Binding-site contacts:
Ligand atom O5 contacts residue ASN375 of chain 1.C at 2.4 Å (h-bond).
Ligand atom C4 contacts residue ASN375 of chain 1.C at 4.2 Å.
Ligand atom C5 contacts residue ASN375 of chain 1.C at 3.7 Å.
Ligand atom C1 contacts residue ASN375 of chain 1.C at 1.4 Å.
Ligand atom C2 contacts residue ASN375 of chain 1.C at 2.4 Å.
Ligand atom C7 contacts residue GLU376 of chain 1.C at 3.5 Å.
Ligand atom C1 contacts residue GLU376 of chain 1.C at 4.4 Å.
Ligand atom N2 contacts residue GLU376 of chain 1.C at 3.0 Å (salt-bridge).
Ligand atom C2 contacts residue GLU376 of chain 1.C at 4.1 Å.
Ligand atom N2 contacts residue ASN375 of chain 1.C at 2.9 Å (h-bond).
Ligand atom O7 contacts residue ASN375 of chain 1.C at 4.0 Å.
Ligand atom C8 contacts residue TRP406 of chain 1.C at 3.6 Å (hydrophobic).
Ligand atom C3 contacts residue ASN375 of chain 1.C at 3.8 Å.
Ligand atom C7 contacts residue ASN375 of chain 1.C at 3.6 Å.
Ligand atom C8 contacts residue GLU376 of chain 1.C at 3.1 Å.

The small molecule below binds the protein below.
Small molecule (SMILES): CC(=O)N[C@@H]1[C@@H](O)[C@H](O)[C@@H](CO)O[C@H]1O

Sequence of chain 1.C:
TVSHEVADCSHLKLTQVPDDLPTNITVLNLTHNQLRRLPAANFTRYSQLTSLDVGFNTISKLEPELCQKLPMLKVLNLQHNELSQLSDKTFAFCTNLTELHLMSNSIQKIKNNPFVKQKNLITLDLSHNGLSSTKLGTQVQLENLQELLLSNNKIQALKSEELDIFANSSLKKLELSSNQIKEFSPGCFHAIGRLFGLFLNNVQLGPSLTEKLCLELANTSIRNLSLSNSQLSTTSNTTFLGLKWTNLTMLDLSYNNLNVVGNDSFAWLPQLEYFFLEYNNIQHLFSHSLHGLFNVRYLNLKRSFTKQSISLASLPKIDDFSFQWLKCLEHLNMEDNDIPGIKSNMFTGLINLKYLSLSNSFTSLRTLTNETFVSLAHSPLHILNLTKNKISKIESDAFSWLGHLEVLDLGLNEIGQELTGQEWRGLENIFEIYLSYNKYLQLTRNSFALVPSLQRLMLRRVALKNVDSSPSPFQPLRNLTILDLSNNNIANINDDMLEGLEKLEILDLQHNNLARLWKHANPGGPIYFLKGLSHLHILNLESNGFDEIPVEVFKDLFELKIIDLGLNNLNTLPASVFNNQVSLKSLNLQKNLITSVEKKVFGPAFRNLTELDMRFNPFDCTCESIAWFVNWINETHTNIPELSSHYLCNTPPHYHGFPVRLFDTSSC